A small-molecule ligand and the protein it binds are described below.
Small molecule (SMILES): N#Cc1ccc(N2C[C@H](N)C[C@H](C(F)(F)F)C2)c2cccnc12

Binding-site contacts:
Ligand atom C15 contacts residue PHE379 of chain 1.A at 3.7 Å (hydrophobic).
Ligand atom C12 contacts residue GLY325 of chain 1.A at 3.8 Å.
Ligand atom C8 contacts residue GLY325 of chain 1.A at 3.7 Å.
Ligand atom C6 contacts residue TYR322 of chain 1.A at 3.7 Å (hydrophobic).
Ligand atom N7 contacts residue PHE469 of chain 1.B at 3.5 Å.
Ligand atom C14 contacts residue PHE468 of chain 1.B at 3.6 Å (hydrophobic).
Ligand atom C8 contacts residue ILE323 of chain 1.A at 3.4 Å (hydrophobic).
Ligand atom C2 contacts residue PHE469 of chain 1.B at 3.6 Å (hydrophobic).
Ligand atom F22 contacts residue PHE320 of chain 1.A at 3.7 Å.
Ligand atom F22 contacts residue GLY350 of chain 1.A at 3.4 Å.
Ligand atom C8 contacts residue PHE469 of chain 1.B at 3.5 Å (hydrophobic).
Ligand atom F21 contacts residue PHE320 of chain 1.A at 3.5 Å.
Ligand atom N7 contacts residue GLY325 of chain 1.A at 3.2 Å (h-bond).
Ligand atom C2 contacts residue ALA492 of chain 1.B at 3.6 Å (hydrophobic).
Ligand atom C10 contacts residue VAL352 of chain 1.A at 3.8 Å (hydrophobic).
Ligand atom F22 contacts residue VAL352 of chain 1.A at 3.5 Å.
Ligand atom N13 contacts residue LYS324 of chain 1.A at 3.5 Å.
Ligand atom F21 contacts residue ILE377 of chain 1.A at 3.1 Å.
Ligand atom C9 contacts residue TYR322 of chain 1.A at 3.7 Å (hydrophobic).
Ligand atom C10 contacts residue PHE469 of chain 1.B at 3.8 Å (hydrophobic).
Ligand atom C6 contacts residue PHE469 of chain 1.B at 3.5 Å (hydrophobic).
Ligand atom F22 contacts residue TYR322 of chain 1.A at 2.9 Å.
Ligand atom C8 contacts residue SER326 of chain 1.A at 3.1 Å.
Ligand atom C3 contacts residue PHE469 of chain 1.B at 3.6 Å (hydrophobic).
Ligand atom C5 contacts residue PHE469 of chain 1.B at 3.6 Å (hydrophobic).
Ligand atom C9 contacts residue SER326 of chain 1.A at 3.4 Å.
Ligand atom N20 contacts residue TYR541 of chain 1.B at 3.7 Å.
Ligand atom C1 contacts residue ALA492 of chain 1.B at 3.7 Å (hydrophobic).
Ligand atom F21 contacts residue GLY350 of chain 1.A at 3.5 Å.
Ligand atom F23 contacts residue PHE320 of chain 1.A at 3.3 Å.
Ligand atom C9 contacts residue VAL352 of chain 1.A at 3.5 Å (hydrophobic).
Ligand atom F23 contacts residue PHE542 of chain 1.B at 3.2 Å.
Ligand atom N13 contacts residue GLY325 of chain 1.A at 3.5 Å (h-bond).
Ligand atom C8 contacts residue TYR322 of chain 1.A at 3.7 Å (hydrophobic).
Ligand atom C18 contacts residue TYR322 of chain 1.A at 3.8 Å (hydrophobic).
Ligand atom N20 contacts residue SER490 of chain 1.B at 3.4 Å (h-bond).
Ligand atom C10 contacts residue PHE468 of chain 1.B at 3.8 Å (hydrophobic).
Ligand atom C9 contacts residue PHE469 of chain 1.B at 3.7 Å (hydrophobic).
Ligand atom C17 contacts residue PHE379 of chain 1.A at 3.7 Å (hydrophobic).
Ligand atom F23 contacts residue TYR541 of chain 1.B at 3.7 Å.

Sequence of chain 1.A:
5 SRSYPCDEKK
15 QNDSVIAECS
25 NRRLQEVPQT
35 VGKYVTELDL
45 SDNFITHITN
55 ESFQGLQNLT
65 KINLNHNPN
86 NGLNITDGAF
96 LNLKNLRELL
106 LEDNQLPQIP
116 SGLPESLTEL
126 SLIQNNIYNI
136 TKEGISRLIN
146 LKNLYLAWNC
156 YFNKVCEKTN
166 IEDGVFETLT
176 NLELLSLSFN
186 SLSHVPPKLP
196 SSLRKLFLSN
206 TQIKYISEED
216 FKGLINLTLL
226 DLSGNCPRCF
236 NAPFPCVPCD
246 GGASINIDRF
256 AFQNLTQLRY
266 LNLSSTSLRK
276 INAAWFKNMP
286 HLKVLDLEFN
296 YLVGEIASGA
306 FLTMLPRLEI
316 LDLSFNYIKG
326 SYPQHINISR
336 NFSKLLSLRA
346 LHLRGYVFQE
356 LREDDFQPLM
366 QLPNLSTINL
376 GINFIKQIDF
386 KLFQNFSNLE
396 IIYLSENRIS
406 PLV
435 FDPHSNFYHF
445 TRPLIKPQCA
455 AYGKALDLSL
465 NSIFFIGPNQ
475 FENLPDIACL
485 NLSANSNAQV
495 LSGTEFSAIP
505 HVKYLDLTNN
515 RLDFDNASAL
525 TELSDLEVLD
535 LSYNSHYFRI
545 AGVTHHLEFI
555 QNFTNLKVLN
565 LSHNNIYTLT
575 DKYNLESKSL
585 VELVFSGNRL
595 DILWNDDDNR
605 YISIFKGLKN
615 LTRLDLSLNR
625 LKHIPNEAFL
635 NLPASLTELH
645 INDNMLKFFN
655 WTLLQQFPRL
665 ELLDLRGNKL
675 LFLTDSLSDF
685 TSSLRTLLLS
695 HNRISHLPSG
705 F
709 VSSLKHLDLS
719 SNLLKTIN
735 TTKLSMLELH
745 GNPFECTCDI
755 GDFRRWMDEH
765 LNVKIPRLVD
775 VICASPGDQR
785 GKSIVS

Sequence of chain 1.B:
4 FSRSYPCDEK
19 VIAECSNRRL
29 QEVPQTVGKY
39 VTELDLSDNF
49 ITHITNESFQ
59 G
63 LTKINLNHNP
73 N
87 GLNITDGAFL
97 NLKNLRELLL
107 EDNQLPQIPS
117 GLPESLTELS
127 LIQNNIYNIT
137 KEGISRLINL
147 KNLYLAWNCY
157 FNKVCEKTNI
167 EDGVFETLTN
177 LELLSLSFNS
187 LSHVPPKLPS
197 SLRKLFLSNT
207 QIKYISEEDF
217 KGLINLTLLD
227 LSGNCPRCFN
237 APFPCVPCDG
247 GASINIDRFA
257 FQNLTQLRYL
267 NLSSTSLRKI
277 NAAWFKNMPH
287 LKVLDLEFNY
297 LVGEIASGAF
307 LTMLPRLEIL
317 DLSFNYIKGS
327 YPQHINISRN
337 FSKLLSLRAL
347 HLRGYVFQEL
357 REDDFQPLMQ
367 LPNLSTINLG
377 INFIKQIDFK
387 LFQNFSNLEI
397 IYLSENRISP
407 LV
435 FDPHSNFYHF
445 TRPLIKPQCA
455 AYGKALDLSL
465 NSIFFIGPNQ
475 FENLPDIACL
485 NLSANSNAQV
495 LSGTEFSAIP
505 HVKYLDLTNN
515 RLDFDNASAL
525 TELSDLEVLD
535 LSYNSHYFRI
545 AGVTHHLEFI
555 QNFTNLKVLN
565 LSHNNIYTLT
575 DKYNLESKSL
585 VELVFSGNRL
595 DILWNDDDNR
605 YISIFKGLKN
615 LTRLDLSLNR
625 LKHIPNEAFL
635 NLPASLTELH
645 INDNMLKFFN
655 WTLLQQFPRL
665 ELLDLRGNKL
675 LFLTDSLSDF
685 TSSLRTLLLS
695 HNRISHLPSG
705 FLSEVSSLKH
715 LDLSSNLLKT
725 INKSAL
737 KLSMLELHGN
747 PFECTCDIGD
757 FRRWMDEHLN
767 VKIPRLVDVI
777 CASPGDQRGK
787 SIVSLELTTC